Binding-site contacts:
Ligand atom C28 contacts residue GLY96 of chain 1.B at 3.5 Å.
Ligand atom C32 contacts residue VAL131 of chain 1.B at 3.4 Å (hydrophobic).
Ligand atom C20 contacts residue GLY292 of chain 1.B at 3.6 Å.
Ligand atom C18 contacts residue ASP94 of chain 1.B at 3.4 Å.
Ligand atom C23 contacts residue PHE170 of chain 1.B at 3.6 Å (hydrophobic).
Ligand atom C22 contacts residue GLN135 of chain 1.B at 3.6 Å.
Ligand atom C27 contacts residue GLY96 of chain 1.B at 3.6 Å.
Ligand atom C8 contacts residue THR294 of chain 1.B at 3.4 Å.
Ligand atom F2 contacts residue PHE170 of chain 1.B at 3.2 Å.
Ligand atom C12 contacts residue THR294 of chain 1.B at 3.4 Å.
Ligand atom O2 contacts residue TYR133 of chain 1.B at 3.5 Å.
Ligand atom C37 contacts residue ARG190 of chain 1.B at 3.4 Å.
Ligand atom O5 contacts residue THR294 of chain 1.B at 2.9 Å (h-bond).
Ligand atom N3 contacts residue GLY96 of chain 1.B at 2.9 Å (h-bond).
Ligand atom C28 contacts residue ASP290 of chain 1.B at 3.3 Å.
Ligand atom C11 contacts residue GLY73 of chain 1.B at 3.5 Å.
Ligand atom O3 contacts residue GLY96 of chain 1.B at 3.3 Å (h-bond).
Ligand atom O2 contacts residue GLN135 of chain 1.B at 3.2 Å (h-bond).
Ligand atom O1 contacts residue THR294 of chain 1.B at 2.7 Å (h-bond).
Ligand atom F2 contacts residue GLN135 of chain 1.B at 3.5 Å.
Ligand atom O7 contacts residue THR134 of chain 1.B at 2.8 Å (h-bond).
Ligand atom N2 contacts residue GLY292 of chain 1.B at 3.0 Å (h-bond).
Ligand atom C34 contacts residue THR294 of chain 1.B at 3.3 Å.
Ligand atom C11 contacts residue ILE172 of chain 1.B at 3.4 Å (hydrophobic).
Ligand atom C35 contacts residue TYR260 of chain 1.B at 3.2 Å (hydrophobic).
Ligand atom O3 contacts residue SER97 of chain 1.B at 3.4 Å.
Ligand atom N3 contacts residue ASP290 of chain 1.B at 2.7 Å (salt-bridge).
Ligand atom C8 contacts residue GLY73 of chain 1.B at 3.5 Å.
Ligand atom C10 contacts residue ILE172 of chain 1.B at 3.6 Å (hydrophobic).
Ligand atom F2 contacts residue GLY136 of chain 1.B at 3.1 Å.
Ligand atom F1 contacts residue TRP177 of chain 1.B at 3.4 Å.
Ligand atom C9 contacts residue GLN135 of chain 1.B at 3.4 Å.
Ligand atom O3 contacts residue ASP94 of chain 1.B at 2.6 Å (salt-bridge).
Ligand atom O7 contacts residue TYR133 of chain 1.B at 3.1 Å.
Ligand atom C37 contacts residue ILE188 of chain 1.B at 3.6 Å (hydrophobic).
Ligand atom O2 contacts residue THR134 of chain 1.B at 3.4 Å (h-bond).
Ligand atom C34 contacts residue SER72 of chain 1.B at 3.5 Å.
Ligand atom C36 contacts residue ARG190 of chain 1.B at 3.4 Å.
Ligand atom C3 contacts residue GLY292 of chain 1.B at 3.5 Å.
Ligand atom C29 contacts residue ASP290 of chain 1.B at 3.4 Å.

Sequence of chain 1.B:
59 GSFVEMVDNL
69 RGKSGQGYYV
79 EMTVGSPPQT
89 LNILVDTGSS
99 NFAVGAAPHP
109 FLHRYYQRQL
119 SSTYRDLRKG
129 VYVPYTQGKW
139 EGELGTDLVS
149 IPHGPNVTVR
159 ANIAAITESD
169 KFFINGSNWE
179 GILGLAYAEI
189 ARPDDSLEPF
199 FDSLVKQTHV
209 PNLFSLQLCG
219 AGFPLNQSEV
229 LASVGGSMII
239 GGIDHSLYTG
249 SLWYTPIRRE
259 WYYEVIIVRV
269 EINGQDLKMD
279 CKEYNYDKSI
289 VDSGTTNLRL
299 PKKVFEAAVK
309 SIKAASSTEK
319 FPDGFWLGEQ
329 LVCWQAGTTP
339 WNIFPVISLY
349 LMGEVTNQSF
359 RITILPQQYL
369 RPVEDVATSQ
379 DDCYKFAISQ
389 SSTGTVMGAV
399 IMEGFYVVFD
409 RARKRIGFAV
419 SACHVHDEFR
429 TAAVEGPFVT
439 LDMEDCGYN

The protein below binds the small molecule below.
Small molecule (SMILES): COC[C@H]1CCCN1C(=O)c1cc(C)cc(C(=O)N[C@@H](Cc2cc(F)cc(F)c2)[C@H](O)[C@H]2CN(S(=O)(=O)c3cccc(C)c3)CCN2)c1